Sequence of chain 1.E:
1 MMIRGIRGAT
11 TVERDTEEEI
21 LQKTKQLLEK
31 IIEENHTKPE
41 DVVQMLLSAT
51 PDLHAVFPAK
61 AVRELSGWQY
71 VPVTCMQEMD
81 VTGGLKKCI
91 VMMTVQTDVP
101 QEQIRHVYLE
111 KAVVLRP

Sequence of chain 1.D:
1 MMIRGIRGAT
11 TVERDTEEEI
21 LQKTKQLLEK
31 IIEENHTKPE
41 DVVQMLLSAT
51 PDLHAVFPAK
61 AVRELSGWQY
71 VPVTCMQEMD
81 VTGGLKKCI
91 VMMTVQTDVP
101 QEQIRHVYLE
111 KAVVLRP

Binding-site contacts:
Ligand atom O9 contacts residue ALA59 of chain 1.D at 3.6 Å.
Ligand atom O11 contacts residue CIR90 of chain 1.E at 3.1 Å (h-bond).
Ligand atom C7 contacts residue ALA59 of chain 1.D at 3.4 Å (hydrophobic).
Ligand atom O8 contacts residue LYS60 of chain 1.D at 3.7 Å.
Ligand atom C5 contacts residue THR74 of chain 1.D at 3.3 Å.
Ligand atom C5 contacts residue PRE1 of chain 1.N at 0.3 Å.
Ligand atom C5 contacts residue ARG7 of chain 1.E at 3.3 Å.
Ligand atom O8 contacts residue PRE1 of chain 1.N at 0.8 Å (h-bond).
Ligand atom O14 contacts residue PRE1 of chain 1.N at 0.8 Å (h-bond).
Ligand atom O15 contacts residue PRE1 of chain 1.N at 0.6 Å (h-bond).
Ligand atom C1 contacts residue PRE1 of chain 1.N at 1.0 Å.
Ligand atom C3 contacts residue PRE1 of chain 1.N at 0.8 Å.
Ligand atom C6 contacts residue PRE1 of chain 1.N at 0.3 Å.
Ligand atom C16 contacts residue LEU115 of chain 1.E at 3.3 Å (hydrophobic).
Ligand atom C4 contacts residue ARG7 of chain 1.E at 3.5 Å.
Ligand atom C6 contacts residue GLU78 of chain 1.E at 3.7 Å.
Ligand atom O8 contacts residue ALA59 of chain 1.D at 3.5 Å.
Ligand atom C12 contacts residue PRE1 of chain 1.N at 0.2 Å.
Ligand atom C16 contacts residue PRE1 of chain 1.N at 1.4 Å.
Ligand atom O10 contacts residue CYS75 of chain 1.D at 3.1 Å (h-bond).
Ligand atom O10 contacts residue GLU78 of chain 1.E at 3.0 Å (salt-bridge).
Ligand atom O15 contacts residue CIR90 of chain 1.E at 2.8 Å (h-bond).
Ligand atom O9 contacts residue PRE1 of chain 1.N at 0.8 Å (h-bond).
Ligand atom C12 contacts residue CIR90 of chain 1.E at 3.7 Å.
Ligand atom C2 contacts residue PRE1 of chain 1.N at 0.6 Å.
Ligand atom C7 contacts residue PRE1 of chain 1.N at 0.6 Å.
Ligand atom O10 contacts residue THR74 of chain 1.D at 3.7 Å.
Ligand atom C6 contacts residue CIR90 of chain 1.E at 3.3 Å.
Ligand atom C4 contacts residue VAL73 of chain 1.D at 3.0 Å (hydrophobic).
Ligand atom O11 contacts residue PRE1 of chain 1.N at 1.2 Å (h-bond).
Ligand atom O15 contacts residue ARG7 of chain 1.E at 2.7 Å (salt-bridge).
Ligand atom C5 contacts residue VAL73 of chain 1.D at 3.4 Å (hydrophobic).
Ligand atom O14 contacts residue TYR108 of chain 1.E at 3.5 Å (h-bond).
Ligand atom C4 contacts residue PRE1 of chain 1.N at 0.5 Å.
Ligand atom C13 contacts residue ARG7 of chain 1.E at 3.3 Å.
Ligand atom O14 contacts residue ARG7 of chain 1.E at 2.6 Å (salt-bridge).
Ligand atom C13 contacts residue CIR90 of chain 1.E at 3.5 Å.
Ligand atom O10 contacts residue PRE1 of chain 1.N at 0.6 Å (h-bond).
Ligand atom C13 contacts residue PRE1 of chain 1.N at 0.3 Å.
Ligand atom O15 contacts residue LEU115 of chain 1.E at 3.3 Å.

This small molecule binds to this protein.
Small molecule (SMILES): C=C(O[C@@H]1C=C(C(=O)O)C=C[C@H]1O)C(=O)O